Sequence of chain 1.F:
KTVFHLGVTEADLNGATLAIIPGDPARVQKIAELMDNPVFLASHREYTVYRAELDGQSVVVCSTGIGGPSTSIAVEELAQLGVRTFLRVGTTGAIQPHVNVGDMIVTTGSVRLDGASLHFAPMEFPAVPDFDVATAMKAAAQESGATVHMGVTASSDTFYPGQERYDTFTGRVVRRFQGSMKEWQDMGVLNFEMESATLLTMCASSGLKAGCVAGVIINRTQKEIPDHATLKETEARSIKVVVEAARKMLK

Binding-site contacts:
Ligand atom C4 contacts residue GLN165 of chain 1.F at 3.5 Å.
Ligand atom C4 contacts residue PHE194 of chain 1.F at 4.0 Å (hydrophobic).
Ligand atom C2 contacts residue GLU195 of chain 1.F at 3.9 Å.
Ligand atom O4 contacts residue ARG167 of chain 1.F at 3.0 Å (salt-bridge).
Ligand atom C5 contacts residue GLY95 of chain 1.F at 3.4 Å.
Ligand atom C5' contacts residue ILE68 of chain 1.F at 3.6 Å (hydrophobic).
Ligand atom C6 contacts residue THR93 of chain 1.F at 3.4 Å.
Ligand atom C4 contacts residue ARG167 of chain 1.F at 3.8 Å.
Ligand atom O3' contacts residue GLU197 of chain 1.F at 2.5 Å (salt-bridge).
Ligand atom O4 contacts residue ILE220 of chain 1.F at 3.8 Å.
Ligand atom C3' contacts residue GLU197 of chain 1.F at 3.4 Å.
Ligand atom C2 contacts residue PHE194 of chain 1.F at 3.9 Å (hydrophobic).
Ligand atom C4 contacts residue GLY95 of chain 1.F at 3.5 Å.
Ligand atom O2' contacts residue MET196 of chain 1.F at 3.1 Å (h-bond).
Ligand atom O2 contacts residue PHE161 of chain 1.F at 4.0 Å.
Ligand atom C2' contacts residue MET196 of chain 1.F at 3.8 Å (hydrophobic).
Ligand atom C1' contacts residue THR93 of chain 1.F at 3.4 Å.
Ligand atom N3 contacts residue PHE161 of chain 1.F at 3.8 Å.
Ligand atom O2' contacts residue THR93 of chain 1.F at 3.9 Å.
Ligand atom O2 contacts residue GLN165 of chain 1.F at 2.9 Å (h-bond).
Ligand atom O5' contacts residue PHE161 of chain 1.F at 3.9 Å.
Ligand atom C6 contacts residue THR94 of chain 1.F at 3.8 Å.
Ligand atom N1 contacts residue THR93 of chain 1.F at 3.6 Å.
Ligand atom C2' contacts residue GLU197 of chain 1.F at 3.7 Å.
Ligand atom O2' contacts residue GLU195 of chain 1.F at 3.3 Å.
Ligand atom O4' contacts residue THR93 of chain 1.F at 3.4 Å (h-bond).
Ligand atom C5 contacts residue THR94 of chain 1.F at 3.5 Å.
Ligand atom O2' contacts residue GLU197 of chain 1.F at 2.6 Å (salt-bridge).
Ligand atom C3' contacts residue MET196 of chain 1.F at 3.9 Å (hydrophobic).
Ligand atom N3 contacts residue GLN165 of chain 1.F at 2.7 Å (h-bond).
Ligand atom C5' contacts residue ARG47 of chain 1.E at 4.0 Å.
Ligand atom O4 contacts residue GLN165 of chain 1.F at 3.6 Å (h-bond).
Ligand atom O4 contacts residue GLY95 of chain 1.F at 3.4 Å.
Ligand atom O2 contacts residue GLU195 of chain 1.F at 3.5 Å.
Ligand atom C2 contacts residue GLN165 of chain 1.F at 3.5 Å.
Ligand atom C5' contacts residue HIS7 of chain 1.E at 3.4 Å.
Ligand atom C2 contacts residue PHE161 of chain 1.F at 3.9 Å (hydrophobic).
Ligand atom O2 contacts residue MET196 of chain 1.F at 3.2 Å.
Ligand atom N3 contacts residue PHE194 of chain 1.F at 3.7 Å.
Ligand atom O5' contacts residue HIS7 of chain 1.E at 2.7 Å (h-bond).

A protein and the small-molecule ligand that binds it are described below.
Small molecule (SMILES): O=c1ccn([C@@H]2O[C@H](CO)[C@@H](O)[C@H]2O)c(=O)[nH]1

Sequence of chain 1.E:
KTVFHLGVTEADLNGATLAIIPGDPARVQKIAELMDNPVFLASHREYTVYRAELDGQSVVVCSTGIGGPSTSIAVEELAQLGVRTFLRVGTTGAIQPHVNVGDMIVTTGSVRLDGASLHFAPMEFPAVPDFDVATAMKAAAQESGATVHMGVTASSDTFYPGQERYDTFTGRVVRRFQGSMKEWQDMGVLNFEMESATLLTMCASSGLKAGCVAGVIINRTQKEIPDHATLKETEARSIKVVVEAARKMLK